Sequence of chain 1.A:
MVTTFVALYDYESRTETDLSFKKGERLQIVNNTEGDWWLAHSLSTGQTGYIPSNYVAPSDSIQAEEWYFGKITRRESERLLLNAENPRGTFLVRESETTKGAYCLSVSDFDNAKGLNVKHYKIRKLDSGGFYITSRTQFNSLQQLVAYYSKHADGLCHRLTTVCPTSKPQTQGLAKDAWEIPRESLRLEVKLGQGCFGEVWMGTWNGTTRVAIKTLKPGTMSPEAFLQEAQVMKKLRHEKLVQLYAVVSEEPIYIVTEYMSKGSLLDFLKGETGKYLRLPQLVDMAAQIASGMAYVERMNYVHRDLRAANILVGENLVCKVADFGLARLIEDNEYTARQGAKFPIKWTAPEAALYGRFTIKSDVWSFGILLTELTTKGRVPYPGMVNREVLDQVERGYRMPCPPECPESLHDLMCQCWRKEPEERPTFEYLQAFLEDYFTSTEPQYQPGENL

Binding-site contacts:
Ligand atom C23 contacts residue LEU192 of chain 1.A at 3.8 Å (hydrophobic).
Ligand atom N24 contacts residue TYR259 of chain 1.A at 3.7 Å.
Ligand atom NP2 contacts residue SO41 of chain 1.F at 3.8 Å.
Ligand atom C30 contacts residue LEU312 of chain 1.A at 3.4 Å (hydrophobic).
Ligand atom O16 contacts residue LEU192 of chain 1.A at 3.9 Å.
Ligand atom N34 contacts residue LYS214 of chain 1.A at 3.9 Å.
Ligand atom N07 contacts residue GLN194 of chain 1.A at 3.7 Å.
Ligand atom C21 contacts residue MET260 of chain 1.A at 3.3 Å (hydrophobic).
Ligand atom C22 contacts residue LEU192 of chain 1.A at 3.7 Å (hydrophobic).
Ligand atom C08 contacts residue GLN194 of chain 1.A at 3.4 Å.
Ligand atom C09 contacts residue GLY193 of chain 1.A at 3.8 Å.
Ligand atom C13 contacts residue LEU192 of chain 1.A at 3.7 Å (hydrophobic).
Ligand atom C21 contacts residue TYR259 of chain 1.A at 3.9 Å (hydrophobic).
Ligand atom C35 contacts residue VAL200 of chain 1.A at 3.7 Å (hydrophobic).
Ligand atom C28 contacts residue THR257 of chain 1.A at 3.9 Å.
Ligand atom C27 contacts residue LEU312 of chain 1.A at 3.6 Å (hydrophobic).
Ligand atom C36 contacts residue VAL200 of chain 1.A at 3.8 Å (hydrophobic).
Ligand atom C27 contacts residue GLU258 of chain 1.A at 3.2 Å.
Ligand atom C14 contacts residue LEU192 of chain 1.A at 3.6 Å (hydrophobic).
Ligand atom C27 contacts residue ALA212 of chain 1.A at 3.4 Å (hydrophobic).
Ligand atom N29 contacts residue LEU312 of chain 1.A at 3.7 Å.
Ligand atom C05 contacts residue SO41 of chain 1.F at 3.2 Å.
Ligand atom C23 contacts residue MET260 of chain 1.A at 3.5 Å (hydrophobic).
Ligand atom N17 contacts residue LEU192 of chain 1.A at 3.9 Å.
Ligand atom C27 contacts residue MET260 of chain 1.A at 3.6 Å (hydrophobic).
Ligand atom C06 contacts residue SO41 of chain 1.F at 3.6 Å.
Ligand atom C25 contacts residue MET260 of chain 1.A at 3.8 Å (hydrophobic).
Ligand atom N26 contacts residue LEU312 of chain 1.A at 3.9 Å.
Ligand atom N26 contacts residue MET260 of chain 1.A at 3.0 Å (h-bond).
Ligand atom C23 contacts residue GLY263 of chain 1.A at 3.7 Å.
Ligand atom N24 contacts residue MET260 of chain 1.A at 2.8 Å (h-bond).
Ligand atom C04 contacts residue GLN194 of chain 1.A at 3.3 Å.
Ligand atom N26 contacts residue ALA212 of chain 1.A at 3.9 Å.
Ligand atom C20 contacts residue GLY263 of chain 1.A at 3.6 Å.
Ligand atom C28 contacts residue ALA212 of chain 1.A at 3.5 Å (hydrophobic).
Ligand atom C15 contacts residue LEU192 of chain 1.A at 3.7 Å (hydrophobic).
Ligand atom C28 contacts residue LEU312 of chain 1.A at 3.4 Å (hydrophobic).
Ligand atom C31 contacts residue VAL200 of chain 1.A at 3.9 Å (hydrophobic).
Ligand atom N26 contacts residue TYR259 of chain 1.A at 3.8 Å.
Ligand atom C21 contacts residue GLY263 of chain 1.A at 3.5 Å.

The small molecule below binds the protein below.
Small molecule (SMILES): CN1CCN(Cc2ccc(C(=O)Nc3cccc(Nc4nccc(-c5cccnc5)n4)c3)cc2)CC1